Sequence of chain 2.A:
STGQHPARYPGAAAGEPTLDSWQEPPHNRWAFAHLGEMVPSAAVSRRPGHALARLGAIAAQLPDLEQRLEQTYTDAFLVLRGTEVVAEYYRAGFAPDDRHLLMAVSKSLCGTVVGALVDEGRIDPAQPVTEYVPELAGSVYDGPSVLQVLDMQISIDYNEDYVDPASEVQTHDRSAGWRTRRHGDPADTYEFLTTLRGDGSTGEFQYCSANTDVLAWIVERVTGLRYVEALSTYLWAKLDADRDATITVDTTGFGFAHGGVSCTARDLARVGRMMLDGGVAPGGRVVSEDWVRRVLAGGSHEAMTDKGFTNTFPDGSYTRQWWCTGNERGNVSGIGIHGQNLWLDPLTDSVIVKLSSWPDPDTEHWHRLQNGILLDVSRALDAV

The small molecule below binds the protein below.
Small molecule (SMILES): NCCCCCC(=O)O

Binding-site contacts:
Ligand atom C5 contacts residue TYR170 of chain 2.A at 4.0 Å (hydrophobic).
Ligand atom N contacts residue ILE345 of chain 2.A at 3.5 Å.
Ligand atom C4 contacts residue TRP331 of chain 2.A at 3.9 Å (hydrophobic).
Ligand atom C6 contacts residue GLY344 of chain 2.A at 4.0 Å.
Ligand atom C4 contacts residue ILE343 of chain 2.A at 3.7 Å (hydrophobic).
Ligand atom N contacts residue ALA112 of chain 2.A at 3.5 Å.
Ligand atom C6 contacts residue ILE343 of chain 2.A at 3.8 Å (hydrophobic).
Ligand atom C2 contacts residue TRP331 of chain 2.A at 3.9 Å (hydrophobic).
Ligand atom C5 contacts residue ACA1 of chain 2.G at 3.8 Å.
Ligand atom O contacts residue HIS375 of chain 2.A at 4.1 Å.
Ligand atom C contacts residue HIS375 of chain 2.A at 4.2 Å.
Ligand atom C2 contacts residue HIS375 of chain 2.A at 3.8 Å.
Ligand atom O contacts residue PHE317 of chain 2.A at 3.6 Å.
Ligand atom C6 contacts residue TYR170 of chain 2.A at 4.1 Å (hydrophobic).
Ligand atom N contacts residue ACA1 of chain 2.G at 1.3 Å.
Ligand atom C6 contacts residue ALA112 of chain 2.A at 3.7 Å (hydrophobic).
Ligand atom N contacts residue TYR170 of chain 2.A at 3.0 Å (h-bond).
Ligand atom C3 contacts residue ASP370 of chain 2.A at 4.5 Å.
Ligand atom C6 contacts residue TYR215 of chain 2.A at 3.4 Å (hydrophobic).
Ligand atom C3 contacts residue ILE343 of chain 2.A at 4.5 Å (hydrophobic).
Ligand atom C3 contacts residue TRP331 of chain 2.A at 3.7 Å (hydrophobic).
Ligand atom C5 contacts residue TYR215 of chain 2.A at 4.0 Å (hydrophobic).
Ligand atom C6 contacts residue ILE345 of chain 2.A at 3.8 Å (hydrophobic).
Ligand atom N contacts residue TYR215 of chain 2.A at 3.2 Å (h-bond).
Ligand atom C6 contacts residue ACA1 of chain 2.G at 2.5 Å.
Ligand atom C5 contacts residue ILE345 of chain 2.A at 4.2 Å (hydrophobic).
Ligand atom C contacts residue TRP331 of chain 2.A at 4.1 Å (hydrophobic).
Ligand atom C contacts residue PHE317 of chain 2.A at 4.4 Å (hydrophobic).
Ligand atom C2 contacts residue ILE343 of chain 2.A at 4.0 Å (hydrophobic).
Ligand atom OXT contacts residue TRP331 of chain 2.A at 3.9 Å.